Sequence of chain 2.A:
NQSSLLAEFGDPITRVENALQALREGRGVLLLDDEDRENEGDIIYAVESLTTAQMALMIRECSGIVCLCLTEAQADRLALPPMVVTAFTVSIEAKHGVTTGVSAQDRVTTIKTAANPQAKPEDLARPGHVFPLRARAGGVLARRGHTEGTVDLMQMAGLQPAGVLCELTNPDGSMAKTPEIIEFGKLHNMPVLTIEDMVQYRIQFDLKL

Sequence of chain 1.A:
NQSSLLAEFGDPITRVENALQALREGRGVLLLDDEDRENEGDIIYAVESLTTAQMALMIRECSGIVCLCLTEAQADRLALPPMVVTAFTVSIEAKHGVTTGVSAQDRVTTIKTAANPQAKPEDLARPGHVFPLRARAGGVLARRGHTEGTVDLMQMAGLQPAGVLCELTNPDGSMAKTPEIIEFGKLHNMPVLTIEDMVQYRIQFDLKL

This protein binds this small molecule.
Small molecule (SMILES): O=C(CO)[C@@H](O)[C@H](O)COP(=O)(O)O

Binding-site contacts:
Ligand atom O14 contacts residue MN1 of chain 1.C at 2.8 Å.
Ligand atom O10 contacts residue MN1 of chain 1.C at 2.8 Å.
Ligand atom O11 contacts residue THR94 of chain 1.A at 3.6 Å.
Ligand atom O13 contacts residue MN1 of chain 1.C at 3.7 Å.
Ligand atom O1 contacts residue HIS137 of chain 2.A at 2.7 Å (h-bond).
Ligand atom O10 contacts residue ARG38 of chain 1.A at 3.0 Å (salt-bridge).
Ligand atom O10 contacts residue GLU39 of chain 1.A at 3.0 Å (salt-bridge).
Ligand atom C2 contacts residue HIS137 of chain 2.A at 3.6 Å.
Ligand atom P9 contacts residue GLU39 of chain 1.A at 3.8 Å.
Ligand atom P9 contacts residue MN1 of chain 1.C at 3.4 Å.
Ligand atom P9 contacts residue HIS154 of chain 1.A at 3.6 Å.
Ligand atom O14 contacts residue GLU175 of chain 1.A at 3.0 Å (salt-bridge).
Ligand atom O1 contacts residue GLU175 of chain 1.A at 3.5 Å (salt-bridge).
Ligand atom O11 contacts residue ARG151 of chain 1.A at 3.1 Å (salt-bridge).
Ligand atom O13 contacts residue GLU39 of chain 1.A at 3.2 Å (salt-bridge).
Ligand atom O11 contacts residue GLU39 of chain 1.A at 3.7 Å.
Ligand atom O12 contacts residue ARG151 of chain 1.A at 2.8 Å (salt-bridge).
Ligand atom O12 contacts residue THR155 of chain 1.A at 2.8 Å (h-bond).
Ligand atom O10 contacts residue GLY153 of chain 1.A at 3.6 Å.
Ligand atom O13 contacts residue THR94 of chain 1.A at 3.2 Å (h-bond).
Ligand atom C3 contacts residue GLU175 of chain 1.A at 3.7 Å.
Ligand atom O8 contacts residue THR155 of chain 1.A at 3.6 Å (h-bond).
Ligand atom O1 contacts residue CYS68 of chain 1.A at 3.7 Å.
Ligand atom C3 contacts residue HIS137 of chain 2.A at 3.4 Å.
Ligand atom O12 contacts residue GLY153 of chain 1.A at 3.5 Å.
Ligand atom O11 contacts residue ARG38 of chain 1.A at 3.1 Å (salt-bridge).
Ligand atom C2 contacts residue PHE96 of chain 1.A at 3.5 Å (hydrophobic).
Ligand atom C7 contacts residue HIS154 of chain 1.A at 3.6 Å.
Ligand atom C5 contacts residue THR94 of chain 1.A at 3.4 Å.
Ligand atom P9 contacts residue ARG38 of chain 1.A at 3.7 Å.
Ligand atom C2 contacts residue GLU175 of chain 1.A at 3.6 Å.
Ligand atom O12 contacts residue HIS154 of chain 1.A at 3.2 Å (h-bond).
Ligand atom O1 contacts residue PHE96 of chain 1.A at 3.1 Å.
Ligand atom O4 contacts residue HIS137 of chain 2.A at 2.5 Å (h-bond).
Ligand atom O4 contacts residue GLU175 of chain 1.A at 3.7 Å.
Ligand atom C2 contacts residue CYS68 of chain 1.A at 3.5 Å (hydrophobic).
Ligand atom C6 contacts residue MN1 of chain 1.C at 3.0 Å.
Ligand atom C7 contacts residue MN1 of chain 1.C at 2.3 Å.
Ligand atom O10 contacts residue HIS154 of chain 1.A at 2.8 Å (h-bond).
Ligand atom O8 contacts residue MN1 of chain 1.C at 3.2 Å.